This small molecule binds to this protein.
Small molecule (SMILES): O=c1[nH]cnc2c1ncn2[C@@H]1O[C@H](COP(=O)(O)O)[C@@H](O)[C@H]1O

Sequence of chain 2.C:
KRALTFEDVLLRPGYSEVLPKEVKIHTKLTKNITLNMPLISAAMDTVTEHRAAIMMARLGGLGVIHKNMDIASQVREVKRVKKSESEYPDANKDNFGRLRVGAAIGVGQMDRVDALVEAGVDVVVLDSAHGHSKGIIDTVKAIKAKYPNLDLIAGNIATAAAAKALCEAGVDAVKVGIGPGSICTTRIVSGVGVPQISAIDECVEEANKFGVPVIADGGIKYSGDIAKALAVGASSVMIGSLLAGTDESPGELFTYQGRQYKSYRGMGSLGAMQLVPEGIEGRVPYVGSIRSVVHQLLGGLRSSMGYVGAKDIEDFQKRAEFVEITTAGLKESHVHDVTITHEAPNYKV

Binding-site contacts:
Ligand atom N3 contacts residue CYS222 of chain 2.C at 3.5 Å.
Ligand atom O1P contacts residue SER279 of chain 2.C at 3.2 Å (h-bond).
Ligand atom N3 contacts residue C911 of chain 2.Z at 3.6 Å.
Ligand atom O2' contacts residue ASP255 of chain 2.C at 2.4 Å (salt-bridge).
Ligand atom O3P contacts residue GLY257 of chain 2.C at 3.0 Å (h-bond).
Ligand atom N7 contacts residue MET305 of chain 2.C at 2.9 Å (h-bond).
Ligand atom O3P contacts residue GLY219 of chain 2.C at 3.5 Å.
Ligand atom C5' contacts residue TYR302 of chain 2.C at 3.5 Å (hydrophobic).
Ligand atom C5 contacts residue ILE221 of chain 2.C at 3.6 Å (hydrophobic).
Ligand atom C6 contacts residue GLY304 of chain 2.C at 3.7 Å.
Ligand atom N1 contacts residue C911 of chain 2.Z at 3.7 Å.
Ligand atom N1 contacts residue GLU332 of chain 2.C at 2.9 Å (salt-bridge).
Ligand atom O6 contacts residue GLY304 of chain 2.C at 3.0 Å.
Ligand atom C3' contacts residue ASP255 of chain 2.C at 3.5 Å.
Ligand atom N7 contacts residue GLY304 of chain 2.C at 3.5 Å.
Ligand atom O2' contacts residue ASN194 of chain 2.C at 3.6 Å (h-bond).
Ligand atom O6 contacts residue GLY306 of chain 2.C at 2.4 Å (h-bond).
Ligand atom C6 contacts residue MET305 of chain 2.C at 3.6 Å (hydrophobic).
Ligand atom C6 contacts residue GLY306 of chain 2.C at 3.4 Å.
Ligand atom N7 contacts residue ILE221 of chain 2.C at 3.7 Å.
Ligand atom O3P contacts residue SER220 of chain 2.C at 2.8 Å (h-bond).
Ligand atom O6 contacts residue MET305 of chain 2.C at 2.9 Å (h-bond).
Ligand atom O3' contacts residue ALA70 of chain 2.C at 3.3 Å.
Ligand atom O3' contacts residue MET276 of chain 2.C at 3.0 Å.
Ligand atom C2' contacts residue ASP255 of chain 2.C at 3.6 Å.
Ligand atom O2P contacts residue GLY278 of chain 2.C at 3.0 Å (h-bond).
Ligand atom O2P contacts residue SER279 of chain 2.C at 3.6 Å (h-bond).
Ligand atom C4 contacts residue ILE221 of chain 2.C at 3.6 Å (hydrophobic).
Ligand atom O6 contacts residue GLY333 of chain 2.C at 3.6 Å.
Ligand atom O5' contacts residue GLY256 of chain 2.C at 3.4 Å.
Ligand atom C5 contacts residue MET305 of chain 2.C at 3.5 Å (hydrophobic).
Ligand atom O3' contacts residue ASP255 of chain 2.C at 2.5 Å (salt-bridge).
Ligand atom C2 contacts residue GLU332 of chain 2.C at 3.3 Å.
Ligand atom C4' contacts residue ASP255 of chain 2.C at 3.7 Å.
Ligand atom N9 contacts residue ILE221 of chain 2.C at 3.7 Å.
Ligand atom C2 contacts residue CYS222 of chain 2.C at 3.3 Å (hydrophobic).
Ligand atom C2 contacts residue C911 of chain 2.Z at 3.4 Å.
Ligand atom O1P contacts residue TYR302 of chain 2.C at 2.6 Å (h-bond).
Ligand atom C8 contacts residue MET72 of chain 2.C at 3.6 Å (hydrophobic).
Ligand atom O1P contacts residue SER220 of chain 2.C at 2.7 Å (h-bond).